Sequence of chain 1.B:
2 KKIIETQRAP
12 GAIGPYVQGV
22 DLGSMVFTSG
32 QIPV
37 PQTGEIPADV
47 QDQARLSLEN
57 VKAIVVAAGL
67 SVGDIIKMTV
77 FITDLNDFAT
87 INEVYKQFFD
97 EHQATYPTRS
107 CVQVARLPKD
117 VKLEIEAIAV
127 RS

Sequence of chain 1.C:
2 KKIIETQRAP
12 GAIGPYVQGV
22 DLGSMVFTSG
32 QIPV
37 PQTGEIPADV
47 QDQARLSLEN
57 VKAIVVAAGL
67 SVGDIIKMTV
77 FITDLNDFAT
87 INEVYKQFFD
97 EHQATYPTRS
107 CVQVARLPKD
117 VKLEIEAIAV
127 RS

This small molecule binds to this protein.
Small molecule (SMILES): CCC(=O)C(=O)O

Binding-site contacts:
Ligand atom O contacts residue CYS107 of chain 1.B at 3.3 Å (h-bond).
Ligand atom O contacts residue ARG105 of chain 1.B at 2.8 Å (salt-bridge).
Ligand atom O3 contacts residue GLU120 of chain 1.C at 2.8 Å (salt-bridge).
Ligand atom C contacts residue CYS107 of chain 1.B at 3.4 Å (hydrophobic).
Ligand atom C contacts residue ARG105 of chain 1.B at 3.4 Å.
Ligand atom O3 contacts residue ARG105 of chain 1.B at 4.4 Å.
Ligand atom C contacts residue SER106 of chain 1.B at 4.2 Å.
Ligand atom C3 contacts residue ILE14 of chain 1.C at 4.1 Å (hydrophobic).
Ligand atom OXT contacts residue PHE84 of chain 1.B at 3.3 Å.
Ligand atom C4 contacts residue ILE33 of chain 1.C at 3.5 Å (hydrophobic).
Ligand atom C contacts residue PHE84 of chain 1.B at 4.4 Å (hydrophobic).
Ligand atom C2 contacts residue TYR17 of chain 1.C at 4.2 Å (hydrophobic).
Ligand atom C3 contacts residue GLY31 of chain 1.C at 4.2 Å.
Ligand atom C2 contacts residue SER106 of chain 1.B at 4.4 Å.
Ligand atom O3 contacts residue CYS107 of chain 1.B at 2.8 Å (h-bond).
Ligand atom O3 contacts residue GLY31 of chain 1.C at 4.5 Å.
Ligand atom C3 contacts residue TYR17 of chain 1.C at 3.6 Å (hydrophobic).
Ligand atom C4 contacts residue ILE14 of chain 1.C at 4.4 Å (hydrophobic).
Ligand atom C contacts residue TYR17 of chain 1.C at 3.7 Å (hydrophobic).
Ligand atom O contacts residue TYR17 of chain 1.C at 4.0 Å.
Ligand atom C4 contacts residue GLU120 of chain 1.C at 3.9 Å.
Ligand atom C2 contacts residue CYS107 of chain 1.B at 3.7 Å (hydrophobic).
Ligand atom C2 contacts residue GLU120 of chain 1.C at 4.0 Å.
Ligand atom C3 contacts residue PRO114 of chain 1.C at 4.1 Å (hydrophobic).
Ligand atom OXT contacts residue TYR17 of chain 1.C at 3.5 Å.
Ligand atom O3 contacts residue SER106 of chain 1.B at 3.6 Å.
Ligand atom OXT contacts residue ARG105 of chain 1.B at 2.6 Å (salt-bridge).
Ligand atom C2 contacts residue PRO114 of chain 1.C at 4.2 Å (hydrophobic).
Ligand atom O3 contacts residue PRO114 of chain 1.C at 4.1 Å.
Ligand atom OXT contacts residue CYS107 of chain 1.B at 3.6 Å.
Ligand atom C4 contacts residue PRO114 of chain 1.C at 4.0 Å (hydrophobic).
Ligand atom C4 contacts residue TYR17 of chain 1.C at 4.3 Å (hydrophobic).
Ligand atom O contacts residue SER106 of chain 1.B at 3.4 Å.
Ligand atom C4 contacts residue GLY31 of chain 1.C at 3.6 Å.